This small molecule binds to this protein.
Small molecule (SMILES): Nc1ccn([C@@H]2O[C@H](CO)[C@@H](O[P](=O)(O)OC[C@H]3O[C@@H](n4cnc5c(=O)nc(N)[nH]c54)[C@H](O)[C@@H]3O[P](=O)(O)OC[C@H]3O[C@@H](n4ccc(N)nc4=O)[C@H](O)[C@@H]3O[P](=O)(O)OC[C@H]3O[C@@H](n4cnc5c(N)ncnc54)[C@H](O)[C@@H]3O[P](=O)(O)OC[C@H]3O[C@@H](n4cnc5c(N)ncnc54)[C@H](O)[C@@H]3O[P](=O)(O)OC[C@H]3O[C@@H](n4ccc(=O)[nH]c4=O)[C@H](O)[C@@H]3O[P](=O)(O)OC[C@H]3O[C@@H](n4cnc5c(N)ncnc54)[C@H](O)[C@@H]3O[P](=O)(O)OC[C@H]3O[C@@H](n4cnc5c(N)ncnc54)[C@H](O)[C@@H]3O)[C@H]2O)c(=O)n1

Binding-site contacts:
Ligand atom O2' contacts residue ARG320 of chain 1.A at 2.5 Å (salt-bridge).
Ligand atom O4' contacts residue HIS1097 of chain 1.B at 3.8 Å.
Ligand atom OP1 contacts residue GLN776 of chain 1.B at 3.6 Å (h-bond).
Ligand atom O2' contacts residue GLN481 of chain 1.B at 3.6 Å (h-bond).
Ligand atom OP1 contacts residue LYS979 of chain 1.B at 2.9 Å (salt-bridge).
Ligand atom C5' contacts residue LYS323 of chain 1.A at 3.7 Å.
Ligand atom O3' contacts residue ASP483 of chain 1.A at 2.7 Å (salt-bridge).
Ligand atom C5' contacts residue GLY478 of chain 1.B at 3.9 Å.
Ligand atom O4' contacts residue ASP485 of chain 1.A at 3.6 Å.
Ligand atom C3' contacts residue ASP485 of chain 1.A at 3.2 Å.
Ligand atom OP1 contacts residue LYS987 of chain 1.B at 3.6 Å.
Ligand atom O3' contacts residue GLN481 of chain 1.B at 3.2 Å (h-bond).
Ligand atom C3' contacts residue MG1 of chain 1.R at 3.6 Å.
Ligand atom P contacts residue LYS979 of chain 1.B at 3.7 Å.
Ligand atom C5' contacts residue ASP483 of chain 1.A at 3.4 Å.
Ligand atom O3' contacts residue LYS979 of chain 1.B at 3.4 Å (salt-bridge).
Ligand atom C4' contacts residue ASP485 of chain 1.A at 2.9 Å.
Ligand atom C2' contacts residue ASP485 of chain 1.A at 3.3 Å.
Ligand atom O2' contacts residue ASP485 of chain 1.A at 2.5 Å (salt-bridge).
Ligand atom O3' contacts residue MG1 of chain 1.R at 2.3 Å.
Ligand atom C2' contacts residue ARG320 of chain 1.A at 3.3 Å.
Ligand atom C4' contacts residue GLN776 of chain 1.B at 3.8 Å.
Ligand atom OP1 contacts residue LYS323 of chain 1.A at 3.8 Å.
Ligand atom O3' contacts residue LYS323 of chain 1.A at 4.0 Å.
Ligand atom C1' contacts residue ARG320 of chain 1.A at 3.0 Å.
Ligand atom O2' contacts residue ARG446 of chain 1.A at 3.4 Å (salt-bridge).
Ligand atom OP1 contacts residue ALA477 of chain 1.B at 3.9 Å.
Ligand atom O2 contacts residue ARG320 of chain 1.A at 3.9 Å.
Ligand atom O4' contacts residue ARG320 of chain 1.A at 3.5 Å (salt-bridge).
Ligand atom O2' contacts residue MG1 of chain 1.R at 3.4 Å.
Ligand atom O2' contacts residue HIS1097 of chain 1.B at 3.6 Å.
Ligand atom C5' contacts residue GLN776 of chain 1.B at 3.1 Å.
Ligand atom C3' contacts residue ASP483 of chain 1.A at 3.7 Å.
Ligand atom O2' contacts residue GLY484 of chain 1.A at 4.0 Å.
Ligand atom C5' contacts residue HIS1097 of chain 1.B at 4.0 Å.
Ligand atom OP1 contacts residue GLU529 of chain 1.B at 3.8 Å.
Ligand atom O3' contacts residue ASP485 of chain 1.A at 2.9 Å (salt-bridge).
Ligand atom C4' contacts residue ASP483 of chain 1.A at 3.8 Å.
Ligand atom C4' contacts residue HIS1097 of chain 1.B at 3.8 Å.
Ligand atom C1' contacts residue ASP485 of chain 1.A at 3.8 Å.

Sequence of chain 1.A:
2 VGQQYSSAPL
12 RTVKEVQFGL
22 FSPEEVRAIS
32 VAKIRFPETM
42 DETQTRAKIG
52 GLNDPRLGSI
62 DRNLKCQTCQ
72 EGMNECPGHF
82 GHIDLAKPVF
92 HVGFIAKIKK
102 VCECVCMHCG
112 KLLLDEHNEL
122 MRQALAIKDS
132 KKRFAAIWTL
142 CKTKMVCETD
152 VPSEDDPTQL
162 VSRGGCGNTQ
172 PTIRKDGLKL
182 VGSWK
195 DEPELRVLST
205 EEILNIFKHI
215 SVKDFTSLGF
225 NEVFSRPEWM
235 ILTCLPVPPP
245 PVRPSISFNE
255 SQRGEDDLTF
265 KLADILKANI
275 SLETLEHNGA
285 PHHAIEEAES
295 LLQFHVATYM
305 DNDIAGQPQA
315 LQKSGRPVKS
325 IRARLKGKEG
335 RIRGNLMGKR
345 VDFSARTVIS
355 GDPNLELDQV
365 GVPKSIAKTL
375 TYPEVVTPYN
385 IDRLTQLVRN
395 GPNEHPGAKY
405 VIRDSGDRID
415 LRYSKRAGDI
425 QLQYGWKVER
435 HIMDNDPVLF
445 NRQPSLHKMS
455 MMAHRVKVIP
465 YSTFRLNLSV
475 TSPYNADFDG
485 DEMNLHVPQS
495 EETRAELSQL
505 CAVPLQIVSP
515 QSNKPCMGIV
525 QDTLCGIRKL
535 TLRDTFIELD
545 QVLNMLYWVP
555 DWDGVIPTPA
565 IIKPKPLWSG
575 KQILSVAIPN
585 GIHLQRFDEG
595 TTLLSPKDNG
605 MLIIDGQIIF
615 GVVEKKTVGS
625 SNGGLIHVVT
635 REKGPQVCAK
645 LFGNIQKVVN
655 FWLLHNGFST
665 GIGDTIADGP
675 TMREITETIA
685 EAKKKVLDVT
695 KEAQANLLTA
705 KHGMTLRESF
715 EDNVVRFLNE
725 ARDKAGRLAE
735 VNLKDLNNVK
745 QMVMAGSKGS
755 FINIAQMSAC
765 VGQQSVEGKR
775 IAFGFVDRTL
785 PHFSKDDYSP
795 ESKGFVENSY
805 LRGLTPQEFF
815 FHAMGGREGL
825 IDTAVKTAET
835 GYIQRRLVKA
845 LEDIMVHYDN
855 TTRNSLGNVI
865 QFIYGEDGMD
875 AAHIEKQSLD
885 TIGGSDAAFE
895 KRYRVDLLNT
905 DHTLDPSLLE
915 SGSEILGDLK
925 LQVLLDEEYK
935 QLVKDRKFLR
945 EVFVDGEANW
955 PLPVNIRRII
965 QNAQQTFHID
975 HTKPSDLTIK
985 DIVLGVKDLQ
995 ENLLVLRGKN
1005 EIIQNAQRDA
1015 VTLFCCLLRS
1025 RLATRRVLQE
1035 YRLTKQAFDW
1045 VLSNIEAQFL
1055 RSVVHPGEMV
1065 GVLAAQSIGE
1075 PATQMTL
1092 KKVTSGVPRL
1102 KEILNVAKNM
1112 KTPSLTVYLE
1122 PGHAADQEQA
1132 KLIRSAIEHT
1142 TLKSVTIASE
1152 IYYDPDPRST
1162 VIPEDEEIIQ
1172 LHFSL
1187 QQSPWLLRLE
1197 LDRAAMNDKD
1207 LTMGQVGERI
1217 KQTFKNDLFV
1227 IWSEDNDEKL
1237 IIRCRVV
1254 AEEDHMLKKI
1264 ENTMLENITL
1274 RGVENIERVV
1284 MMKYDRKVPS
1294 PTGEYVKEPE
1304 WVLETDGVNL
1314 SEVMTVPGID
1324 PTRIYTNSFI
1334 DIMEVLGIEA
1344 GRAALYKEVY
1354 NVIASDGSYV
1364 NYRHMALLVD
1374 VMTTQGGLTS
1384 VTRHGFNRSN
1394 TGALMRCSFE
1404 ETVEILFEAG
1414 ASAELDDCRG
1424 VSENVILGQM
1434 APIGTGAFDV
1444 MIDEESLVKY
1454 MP

Sequence of chain 1.B:
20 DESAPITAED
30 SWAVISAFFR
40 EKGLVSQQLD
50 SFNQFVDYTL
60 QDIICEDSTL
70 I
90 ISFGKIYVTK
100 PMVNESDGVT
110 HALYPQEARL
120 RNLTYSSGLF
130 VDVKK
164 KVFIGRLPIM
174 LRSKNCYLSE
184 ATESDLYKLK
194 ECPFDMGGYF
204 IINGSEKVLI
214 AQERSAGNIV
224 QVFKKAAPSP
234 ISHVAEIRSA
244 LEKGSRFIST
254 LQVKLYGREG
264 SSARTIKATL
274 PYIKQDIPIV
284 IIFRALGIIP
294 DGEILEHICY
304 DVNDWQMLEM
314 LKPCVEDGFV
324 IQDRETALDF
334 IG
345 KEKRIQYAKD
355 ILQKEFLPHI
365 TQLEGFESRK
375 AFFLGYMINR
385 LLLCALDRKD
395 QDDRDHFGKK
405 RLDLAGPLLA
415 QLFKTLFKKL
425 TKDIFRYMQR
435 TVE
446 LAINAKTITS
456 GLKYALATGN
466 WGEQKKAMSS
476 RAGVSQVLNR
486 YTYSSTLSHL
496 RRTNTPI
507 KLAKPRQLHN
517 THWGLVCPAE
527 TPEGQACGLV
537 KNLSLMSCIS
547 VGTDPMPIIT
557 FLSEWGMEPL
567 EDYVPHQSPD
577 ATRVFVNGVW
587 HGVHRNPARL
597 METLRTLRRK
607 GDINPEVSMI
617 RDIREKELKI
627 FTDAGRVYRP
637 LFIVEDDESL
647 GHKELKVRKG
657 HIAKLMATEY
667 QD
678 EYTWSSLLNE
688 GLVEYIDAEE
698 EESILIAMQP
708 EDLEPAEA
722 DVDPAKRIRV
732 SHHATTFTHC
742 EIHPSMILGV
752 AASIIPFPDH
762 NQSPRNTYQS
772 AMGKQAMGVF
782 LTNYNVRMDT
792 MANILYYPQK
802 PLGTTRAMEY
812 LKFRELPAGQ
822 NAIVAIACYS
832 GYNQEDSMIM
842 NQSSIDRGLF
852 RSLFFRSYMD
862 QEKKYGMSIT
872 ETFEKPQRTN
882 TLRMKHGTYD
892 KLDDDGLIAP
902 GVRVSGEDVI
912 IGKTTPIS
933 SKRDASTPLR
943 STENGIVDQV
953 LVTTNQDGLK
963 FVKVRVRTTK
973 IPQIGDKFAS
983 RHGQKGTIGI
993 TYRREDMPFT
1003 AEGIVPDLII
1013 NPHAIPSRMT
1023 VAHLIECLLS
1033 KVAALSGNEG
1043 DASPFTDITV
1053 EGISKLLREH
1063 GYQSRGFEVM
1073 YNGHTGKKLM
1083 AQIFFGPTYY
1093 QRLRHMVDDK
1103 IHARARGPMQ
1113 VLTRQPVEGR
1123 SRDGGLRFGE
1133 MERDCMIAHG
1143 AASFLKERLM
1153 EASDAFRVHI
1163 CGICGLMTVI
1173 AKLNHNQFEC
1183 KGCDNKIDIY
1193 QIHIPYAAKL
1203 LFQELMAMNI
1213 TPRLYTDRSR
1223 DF